The protein below binds the small molecule below.
Small molecule (SMILES): CC(=O)N[C@@H]1[C@@H](O)[C@H](O)[C@@H](CO)O[C@H]1O

Binding-site contacts:
Ligand atom C8 contacts residue ASN113 of chain 1.J at 3.5 Å.
Ligand atom C3 contacts residue ASN114 of chain 1.J at 3.9 Å.
Ligand atom C7 contacts residue ASN114 of chain 1.J at 4.2 Å.
Ligand atom N2 contacts residue ASN114 of chain 1.J at 3.1 Å (h-bond).
Ligand atom C5 contacts residue ASN114 of chain 1.J at 3.6 Å.
Ligand atom O5 contacts residue ASN114 of chain 1.J at 2.3 Å (h-bond).
Ligand atom C1 contacts residue ASN114 of chain 1.J at 1.4 Å.
Ligand atom C8 contacts residue ASN114 of chain 1.J at 4.3 Å.
Ligand atom C2 contacts residue ASN114 of chain 1.J at 2.5 Å.
Ligand atom C4 contacts residue ASN114 of chain 1.J at 4.2 Å.
Ligand atom C7 contacts residue ASN113 of chain 1.J at 4.2 Å.

Sequence of chain 1.J:
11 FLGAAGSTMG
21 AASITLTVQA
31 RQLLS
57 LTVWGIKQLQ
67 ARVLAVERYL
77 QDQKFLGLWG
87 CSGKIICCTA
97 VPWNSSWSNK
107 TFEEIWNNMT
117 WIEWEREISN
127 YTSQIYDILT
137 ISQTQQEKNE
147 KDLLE